A protein and the small-molecule ligand that binds it are described below.
Small molecule (SMILES): CC(=O)N[C@@H]1[C@@H](O)[C@H](O)[C@@H](CO)O[C@H]1O

Binding-site contacts:
Ligand atom C8 contacts residue MET118 of chain 56.A at 4.3 Å (hydrophobic).
Ligand atom C5 contacts residue ASN67 of chain 56.A at 3.7 Å.
Ligand atom C2 contacts residue ASN67 of chain 56.A at 2.5 Å.
Ligand atom C1 contacts residue ASN67 of chain 56.A at 1.4 Å.
Ligand atom N2 contacts residue ASN67 of chain 56.A at 2.9 Å (h-bond).
Ligand atom C8 contacts residue PHE90 of chain 56.A at 3.9 Å (hydrophobic).
Ligand atom C3 contacts residue ASN67 of chain 56.A at 3.8 Å.
Ligand atom C7 contacts residue ASN67 of chain 56.A at 3.7 Å.
Ligand atom C8 contacts residue ASN67 of chain 56.A at 4.2 Å.
Ligand atom O5 contacts residue ASN67 of chain 56.A at 2.4 Å (h-bond).
Ligand atom O7 contacts residue ASN67 of chain 56.A at 4.1 Å.
Ligand atom C4 contacts residue ASN67 of chain 56.A at 4.2 Å.

Sequence of chain 56.A:
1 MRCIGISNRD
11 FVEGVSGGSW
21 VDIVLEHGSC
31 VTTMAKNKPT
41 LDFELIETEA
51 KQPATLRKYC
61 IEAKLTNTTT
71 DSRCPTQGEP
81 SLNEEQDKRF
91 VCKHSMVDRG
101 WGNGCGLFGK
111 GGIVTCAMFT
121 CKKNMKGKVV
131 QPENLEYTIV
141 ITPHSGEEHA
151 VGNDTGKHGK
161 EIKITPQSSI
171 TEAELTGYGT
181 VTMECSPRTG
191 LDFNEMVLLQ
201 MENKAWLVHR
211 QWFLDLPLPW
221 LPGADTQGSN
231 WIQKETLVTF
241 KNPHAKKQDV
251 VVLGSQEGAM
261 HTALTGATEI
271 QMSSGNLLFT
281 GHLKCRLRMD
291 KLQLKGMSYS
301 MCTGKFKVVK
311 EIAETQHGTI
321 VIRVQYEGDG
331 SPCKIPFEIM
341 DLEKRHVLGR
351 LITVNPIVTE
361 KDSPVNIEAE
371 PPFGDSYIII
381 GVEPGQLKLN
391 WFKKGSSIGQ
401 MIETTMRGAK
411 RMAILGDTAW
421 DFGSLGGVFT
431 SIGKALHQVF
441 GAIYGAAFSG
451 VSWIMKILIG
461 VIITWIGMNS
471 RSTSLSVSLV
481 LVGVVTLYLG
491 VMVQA